Binding-site contacts:
Ligand atom O1A contacts residue PHE13 of chain 2.B at 2.9 Å.
Ligand atom O2B contacts residue CYS12 of chain 2.B at 2.7 Å (h-bond).
Ligand atom PB contacts residue MG1 of chain 2.F at 3.9 Å.
Ligand atom PB contacts residue CYS12 of chain 2.B at 3.5 Å.
Ligand atom N9 contacts residue PHE13 of chain 2.B at 3.7 Å.
Ligand atom O1A contacts residue LYS14 of chain 2.B at 3.0 Å (salt-bridge).
Ligand atom N7 contacts residue THR16 of chain 2.B at 3.7 Å.
Ligand atom O4' contacts residue PHE13 of chain 2.B at 3.8 Å.
Ligand atom O3A contacts residue CYS11 of chain 2.B at 3.8 Å.
Ligand atom PA contacts residue SER15 of chain 2.B at 3.8 Å.
Ligand atom N3 contacts residue PHE13 of chain 2.B at 3.5 Å.
Ligand atom O1A contacts residue SER15 of chain 2.B at 2.8 Å (h-bond).
Ligand atom O1B contacts residue ASP10 of chain 2.B at 3.3 Å.
Ligand atom C2' contacts residue THR16 of chain 2.B at 3.6 Å.
Ligand atom O3B contacts residue LYS14 of chain 2.B at 3.5 Å.
Ligand atom N7 contacts residue SER153 of chain 2.B at 3.0 Å.
Ligand atom C5 contacts residue PHE13 of chain 2.B at 3.9 Å (hydrophobic).
Ligand atom O2B contacts residue CYS11 of chain 2.B at 3.5 Å (h-bond).
Ligand atom C5 contacts residue SER153 of chain 2.B at 3.7 Å.
Ligand atom O5' contacts residue THR16 of chain 2.B at 3.7 Å.
Ligand atom O6 contacts residue SER153 of chain 2.B at 2.8 Å (h-bond).
Ligand atom O1B contacts residue CYS12 of chain 2.B at 4.0 Å.
Ligand atom O1A contacts residue THR16 of chain 2.B at 3.1 Å (h-bond).
Ligand atom C6 contacts residue SER153 of chain 2.B at 3.7 Å.
Ligand atom O2B contacts residue LYS14 of chain 2.B at 2.9 Å (salt-bridge).
Ligand atom O1B contacts residue CYS11 of chain 2.B at 2.5 Å (h-bond).
Ligand atom PB contacts residue CYS11 of chain 2.B at 3.4 Å.
Ligand atom O3A contacts residue PHE13 of chain 2.B at 3.7 Å.
Ligand atom O3B contacts residue SER15 of chain 2.B at 3.2 Å (h-bond).
Ligand atom O6 contacts residue SER152 of chain 2.B at 3.4 Å.
Ligand atom O2B contacts residue PHE13 of chain 2.B at 3.2 Å (h-bond).
Ligand atom O3A contacts residue CYS12 of chain 2.B at 3.7 Å.
Ligand atom N1 contacts residue PHE13 of chain 2.B at 3.7 Å.
Ligand atom C8 contacts residue THR16 of chain 2.B at 3.0 Å.
Ligand atom C2 contacts residue PHE13 of chain 2.B at 3.7 Å (hydrophobic).
Ligand atom PB contacts residue LYS14 of chain 2.B at 3.7 Å.
Ligand atom C4 contacts residue PHE13 of chain 2.B at 3.5 Å (hydrophobic).
Ligand atom O3B contacts residue MG1 of chain 2.F at 2.5 Å.
Ligand atom O2A contacts residue SER15 of chain 2.B at 3.2 Å.
Ligand atom C6 contacts residue PHE13 of chain 2.B at 4.0 Å (hydrophobic).

This small molecule binds to this protein.
Small molecule (SMILES): Nc1nc2c(ncn2[C@@H]2O[C@H](CO[P](=O)(O)OP(=O)(O)O)[C@@H](OP(=O)(O)O)[C@H]2O)c(=O)[nH]1

Sequence of chain 2.B:
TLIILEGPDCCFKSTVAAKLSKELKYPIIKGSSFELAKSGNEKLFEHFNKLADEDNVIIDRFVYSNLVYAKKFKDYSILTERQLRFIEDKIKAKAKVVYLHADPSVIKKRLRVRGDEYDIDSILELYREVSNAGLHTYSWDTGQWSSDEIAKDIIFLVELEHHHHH